Sequence of chain 1.B:
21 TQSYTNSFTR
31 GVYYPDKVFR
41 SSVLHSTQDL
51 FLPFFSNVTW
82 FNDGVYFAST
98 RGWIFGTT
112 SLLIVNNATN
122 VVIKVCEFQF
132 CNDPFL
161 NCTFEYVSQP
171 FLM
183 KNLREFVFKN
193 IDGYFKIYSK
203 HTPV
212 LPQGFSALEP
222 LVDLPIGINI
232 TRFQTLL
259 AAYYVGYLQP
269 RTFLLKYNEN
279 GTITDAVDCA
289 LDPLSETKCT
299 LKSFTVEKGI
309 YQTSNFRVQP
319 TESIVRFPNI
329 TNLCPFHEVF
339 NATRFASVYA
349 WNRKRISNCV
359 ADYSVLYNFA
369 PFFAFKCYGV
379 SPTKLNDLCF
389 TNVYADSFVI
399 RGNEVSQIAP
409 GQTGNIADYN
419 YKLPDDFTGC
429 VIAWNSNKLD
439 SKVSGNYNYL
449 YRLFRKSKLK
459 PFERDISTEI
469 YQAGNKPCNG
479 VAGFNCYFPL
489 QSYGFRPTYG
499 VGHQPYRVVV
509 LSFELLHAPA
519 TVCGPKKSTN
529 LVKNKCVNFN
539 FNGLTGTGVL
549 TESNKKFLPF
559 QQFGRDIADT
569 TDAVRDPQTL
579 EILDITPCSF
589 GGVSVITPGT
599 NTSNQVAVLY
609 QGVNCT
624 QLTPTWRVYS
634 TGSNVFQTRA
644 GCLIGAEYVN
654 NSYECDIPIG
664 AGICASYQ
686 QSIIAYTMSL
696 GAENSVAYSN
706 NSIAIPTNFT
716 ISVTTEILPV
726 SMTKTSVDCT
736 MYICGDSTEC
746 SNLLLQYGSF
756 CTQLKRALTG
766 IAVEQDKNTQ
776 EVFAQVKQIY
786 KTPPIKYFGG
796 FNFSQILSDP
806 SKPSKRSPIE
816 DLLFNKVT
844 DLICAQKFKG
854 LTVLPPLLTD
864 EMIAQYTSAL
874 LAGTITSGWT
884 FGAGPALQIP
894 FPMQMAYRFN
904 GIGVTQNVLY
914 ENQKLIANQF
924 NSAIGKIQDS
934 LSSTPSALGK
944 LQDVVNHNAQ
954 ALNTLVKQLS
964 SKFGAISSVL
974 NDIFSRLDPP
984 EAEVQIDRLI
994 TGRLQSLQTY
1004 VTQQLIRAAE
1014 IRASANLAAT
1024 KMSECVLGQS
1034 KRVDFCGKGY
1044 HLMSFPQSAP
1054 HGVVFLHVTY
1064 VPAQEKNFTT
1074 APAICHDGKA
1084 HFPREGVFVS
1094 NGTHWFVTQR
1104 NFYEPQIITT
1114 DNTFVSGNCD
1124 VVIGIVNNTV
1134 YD

Binding-site contacts:
Ligand atom C1 contacts residue ASN1130 of chain 1.B at 1.4 Å.
Ligand atom N2 contacts residue ASN1130 of chain 1.B at 3.0 Å (h-bond).
Ligand atom O5 contacts residue ASN1130 of chain 1.B at 2.3 Å (h-bond).
Ligand atom C8 contacts residue ASN1130 of chain 1.B at 4.3 Å.
Ligand atom C7 contacts residue ASN1130 of chain 1.B at 3.9 Å.
Ligand atom C4 contacts residue ASN1130 of chain 1.B at 4.2 Å.
Ligand atom C3 contacts residue ASN1130 of chain 1.B at 3.8 Å.
Ligand atom O7 contacts residue ASN1130 of chain 1.B at 4.4 Å.
Ligand atom C5 contacts residue ASN1130 of chain 1.B at 3.7 Å.
Ligand atom C2 contacts residue ASN1130 of chain 1.B at 2.5 Å.

This protein binds this small molecule.
Small molecule (SMILES): CC(=O)N[C@@H]1[C@@H](O)[C@H](O)[C@@H](CO)O[C@H]1O